Binding-site contacts:
Ligand atom N20 contacts residue MET267 of chain 1.D at 3.7 Å.
Ligand atom C07 contacts residue VAL232 of chain 1.D at 3.7 Å (hydrophobic).
Ligand atom C13 contacts residue TYR247 of chain 1.D at 3.4 Å (hydrophobic).
Ligand atom C15 contacts residue MET267 of chain 1.D at 3.5 Å (hydrophobic).
Ligand atom C25 contacts residue MET267 of chain 1.D at 3.7 Å (hydrophobic).
Ligand atom C11 contacts residue PHE250 of chain 1.D at 3.8 Å (hydrophobic).
Ligand atom N01 contacts residue PHE283 of chain 1.D at 3.7 Å.
Ligand atom C18 contacts residue MET267 of chain 1.D at 3.8 Å (hydrophobic).
Ligand atom C15 contacts residue GLY279 of chain 1.D at 3.5 Å.
Ligand atom C22 contacts residue TYR247 of chain 1.D at 3.5 Å (hydrophobic).
Ligand atom C14 contacts residue TYR247 of chain 1.D at 3.5 Å (hydrophobic).
Ligand atom C14 contacts residue GLN280 of chain 1.D at 3.7 Å.
Ligand atom N08 contacts residue PHE283 of chain 1.D at 3.5 Å.
Ligand atom N16 contacts residue MET267 of chain 1.D at 3.6 Å.
Ligand atom N19 contacts residue GLY279 of chain 1.D at 3.5 Å.
Ligand atom C03 contacts residue PHE283 of chain 1.D at 3.6 Å (hydrophobic).
Ligand atom C07 contacts residue SER231 of chain 1.D at 3.5 Å.
Ligand atom C15 contacts residue TYR247 of chain 1.D at 3.3 Å (hydrophobic).
Ligand atom C23 contacts residue GLU275 of chain 1.D at 3.5 Å.
Ligand atom N16 contacts residue GLY279 of chain 1.D at 3.5 Å (h-bond).
Ligand atom N19 contacts residue MET267 of chain 1.D at 3.6 Å.
Ligand atom C13 contacts residue MET267 of chain 1.D at 3.7 Å (hydrophobic).
Ligand atom N20 contacts residue GLY279 of chain 1.D at 3.5 Å.
Ligand atom N10 contacts residue GLN280 of chain 1.D at 3.2 Å (h-bond).
Ligand atom N19 contacts residue TYR247 of chain 1.D at 2.4 Å (h-bond).
Ligand atom N12 contacts residue PHE283 of chain 1.D at 3.7 Å.
Ligand atom C09 contacts residue PHE283 of chain 1.D at 3.6 Å (hydrophobic).
Ligand atom C04 contacts residue PHE283 of chain 1.D at 3.5 Å (hydrophobic).
Ligand atom N17 contacts residue GLY279 of chain 1.D at 3.7 Å.
Ligand atom C18 contacts residue TYR247 of chain 1.D at 3.5 Å (hydrophobic).
Ligand atom N12 contacts residue PHE250 of chain 1.D at 3.5 Å.
Ligand atom C11 contacts residue GLN280 of chain 1.D at 3.8 Å.
Ligand atom C24 contacts residue PRO266 of chain 1.D at 3.7 Å (hydrophobic).
Ligand atom C13 contacts residue GLN280 of chain 1.D at 3.7 Å.
Ligand atom C23 contacts residue LYS272 of chain 1.D at 3.5 Å.
Ligand atom N01 contacts residue LEU229 of chain 1.D at 3.3 Å.
Ligand atom C03 contacts residue ILE246 of chain 1.D at 3.8 Å (hydrophobic).
Ligand atom C14 contacts residue PHE283 of chain 1.D at 3.5 Å (hydrophobic).
Ligand atom C18 contacts residue GLY279 of chain 1.D at 3.3 Å.
Ligand atom C07 contacts residue ILE246 of chain 1.D at 3.5 Å (hydrophobic).

A protein and the small-molecule ligand that binds it are described below.
Small molecule (SMILES): CCc1ncc(C)c2nc(CCc3nc(N4CCCC4)nn3C)nn12

Sequence of chain 1.D:
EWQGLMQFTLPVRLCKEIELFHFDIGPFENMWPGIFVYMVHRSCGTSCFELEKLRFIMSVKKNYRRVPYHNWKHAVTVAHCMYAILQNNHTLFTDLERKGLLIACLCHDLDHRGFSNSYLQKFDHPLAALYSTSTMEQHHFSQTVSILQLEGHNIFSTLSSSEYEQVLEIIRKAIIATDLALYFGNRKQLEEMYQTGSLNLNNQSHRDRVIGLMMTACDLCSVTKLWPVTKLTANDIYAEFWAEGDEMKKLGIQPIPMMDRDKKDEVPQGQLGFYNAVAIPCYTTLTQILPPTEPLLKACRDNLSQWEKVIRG